A protein and the small-molecule ligand that binds it are described below.
Small molecule (SMILES): COc1cc(S(=O)(=O)O)c2ccc3c(S(=O)(=O)O)cc(S(=O)(=O)O)c4ccc1c2c43

Sequence of chain 1.H:
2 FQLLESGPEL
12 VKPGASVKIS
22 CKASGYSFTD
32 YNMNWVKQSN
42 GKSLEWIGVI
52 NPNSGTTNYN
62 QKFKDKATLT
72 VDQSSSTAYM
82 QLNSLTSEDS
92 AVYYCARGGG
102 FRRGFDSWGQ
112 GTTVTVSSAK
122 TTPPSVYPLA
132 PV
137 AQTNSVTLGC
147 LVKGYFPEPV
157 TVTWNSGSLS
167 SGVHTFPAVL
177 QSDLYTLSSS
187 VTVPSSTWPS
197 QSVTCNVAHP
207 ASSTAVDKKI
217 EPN

Sequence of chain 1.C:
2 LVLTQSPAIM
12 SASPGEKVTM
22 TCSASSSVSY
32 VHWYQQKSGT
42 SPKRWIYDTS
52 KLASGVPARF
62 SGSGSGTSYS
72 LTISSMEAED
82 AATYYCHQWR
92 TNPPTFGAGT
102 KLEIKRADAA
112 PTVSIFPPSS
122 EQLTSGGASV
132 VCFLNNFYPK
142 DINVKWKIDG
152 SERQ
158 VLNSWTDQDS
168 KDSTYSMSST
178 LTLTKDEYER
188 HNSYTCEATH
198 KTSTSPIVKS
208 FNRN

Binding-site contacts:
Ligand atom CAX contacts residue PHE102 of chain 1.H at 3.6 Å (hydrophobic).
Ligand atom CAO contacts residue TRP90 of chain 1.C at 3.5 Å (hydrophobic).
Ligand atom CAY contacts residue TRP90 of chain 1.C at 3.4 Å (hydrophobic).
Ligand atom CAR contacts residue TRP90 of chain 1.C at 2.9 Å (hydrophobic).
Ligand atom CBA contacts residue PHE102 of chain 1.H at 3.5 Å (hydrophobic).
Ligand atom OAA contacts residue ASN35 of chain 1.H at 3.3 Å (h-bond).
Ligand atom CAX contacts residue TRP90 of chain 1.C at 3.7 Å (hydrophobic).
Ligand atom CAV contacts residue TRP90 of chain 1.C at 3.5 Å (hydrophobic).
Ligand atom OAJ contacts residue PHE102 of chain 1.H at 3.3 Å.
Ligand atom OBF contacts residue TRP90 of chain 1.C at 3.7 Å.
Ligand atom CAQ contacts residue TRP90 of chain 1.C at 3.4 Å (hydrophobic).
Ligand atom CAZ contacts residue TRP90 of chain 1.C at 3.5 Å (hydrophobic).
Ligand atom OAC contacts residue HIS33 of chain 1.C at 3.2 Å (h-bond).
Ligand atom OAB contacts residue GLY99 of chain 1.H at 3.0 Å.
Ligand atom SBC contacts residue GLY99 of chain 1.H at 3.7 Å.
Ligand atom OAD contacts residue ARG104 of chain 1.H at 3.4 Å (salt-bridge).
Ligand atom CBA contacts residue TRP90 of chain 1.C at 3.6 Å (hydrophobic).
Ligand atom OAD contacts residue ARG103 of chain 1.H at 3.1 Å (salt-bridge).
Ligand atom OAJ contacts residue ARG103 of chain 1.H at 2.9 Å (salt-bridge).
Ligand atom SBD contacts residue ARG103 of chain 1.H at 3.5 Å (salt-bridge).
Ligand atom CAP contacts residue TRP90 of chain 1.C at 3.5 Å (hydrophobic).
Ligand atom OAA contacts residue GLY99 of chain 1.H at 3.4 Å.
Ligand atom CAW contacts residue TRP90 of chain 1.C at 3.5 Å (hydrophobic).
Ligand atom OAD contacts residue GLY105 of chain 1.H at 3.1 Å (h-bond).
Ligand atom OAB contacts residue GLY100 of chain 1.H at 3.2 Å (h-bond).
Ligand atom OAC contacts residue TRP90 of chain 1.C at 3.8 Å.
Ligand atom OAI contacts residue ASN33 of chain 1.H at 2.8 Å (h-bond).
Ligand atom OAB contacts residue GLY101 of chain 1.H at 2.7 Å (h-bond).
Ligand atom OAJ contacts residue TYR31 of chain 1.C at 2.3 Å (h-bond).
Ligand atom OAD contacts residue GLY101 of chain 1.H at 2.8 Å (h-bond).
Ligand atom SBD contacts residue TYR31 of chain 1.C at 3.4 Å (h-bond).
Ligand atom CAQ contacts residue TYR31 of chain 1.C at 3.7 Å (hydrophobic).
Ligand atom CAS contacts residue TRP90 of chain 1.C at 3.8 Å (hydrophobic).
Ligand atom OAC contacts residue TYR31 of chain 1.C at 3.5 Å.
Ligand atom OAE contacts residue ASN93 of chain 1.C at 2.9 Å (h-bond).
Ligand atom OAD contacts residue PHE102 of chain 1.H at 3.7 Å.
Ligand atom CBB contacts residue TRP90 of chain 1.C at 3.4 Å (hydrophobic).
Ligand atom OAK contacts residue ASN59 of chain 1.H at 3.7 Å.
Ligand atom OAD contacts residue HIS33 of chain 1.C at 3.6 Å.
Ligand atom CAM contacts residue GLY101 of chain 1.H at 3.5 Å.